Sequence of chain 1.B:
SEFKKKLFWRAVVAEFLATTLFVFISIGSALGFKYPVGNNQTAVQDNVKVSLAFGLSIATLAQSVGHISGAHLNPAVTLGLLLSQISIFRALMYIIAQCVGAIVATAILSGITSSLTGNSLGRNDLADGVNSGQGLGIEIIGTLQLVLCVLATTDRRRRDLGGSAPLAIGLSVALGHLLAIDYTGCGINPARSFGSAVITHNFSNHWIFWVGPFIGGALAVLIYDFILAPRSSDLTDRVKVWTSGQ

Sequence of chain 1.D:
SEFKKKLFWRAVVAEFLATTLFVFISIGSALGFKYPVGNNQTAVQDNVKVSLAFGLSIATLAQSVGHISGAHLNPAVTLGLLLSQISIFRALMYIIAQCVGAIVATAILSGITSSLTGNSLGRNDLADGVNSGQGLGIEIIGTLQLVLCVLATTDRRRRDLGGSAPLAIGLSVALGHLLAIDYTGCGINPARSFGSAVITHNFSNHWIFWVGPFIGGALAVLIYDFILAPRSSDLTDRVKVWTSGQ

Binding-site contacts:
Ligand atom C27 contacts residue ILE111 of chain 1.B at 3.9 Å (hydrophobic).
Ligand atom C16 contacts residue ILE111 of chain 1.B at 4.2 Å (hydrophobic).
Ligand atom C23 contacts residue GLY140 of chain 1.D at 3.8 Å.
Ligand atom C5 contacts residue GLY114 of chain 1.B at 4.4 Å.
Ligand atom C23 contacts residue ILE111 of chain 1.B at 4.3 Å (hydrophobic).
Ligand atom C2 contacts residue ASN134 of chain 1.D at 3.4 Å.
Ligand atom C26 contacts residue ILE143 of chain 1.D at 3.8 Å (hydrophobic).
Ligand atom C1 contacts residue GLN137 of chain 1.D at 3.7 Å.
Ligand atom C21 contacts residue GLY136 of chain 1.D at 3.8 Å.
Ligand atom C11 contacts residue GLY136 of chain 1.D at 3.8 Å.
Ligand atom C26 contacts residue LEU222 of chain 1.D at 3.8 Å (hydrophobic).
Ligand atom C12 contacts residue GLY136 of chain 1.D at 3.4 Å.
Ligand atom C24 contacts residue ILE144 of chain 1.D at 4.2 Å (hydrophobic).
Ligand atom C11 contacts residue GLN137 of chain 1.D at 4.2 Å.
Ligand atom C24 contacts residue GLY140 of chain 1.D at 4.1 Å.
Ligand atom C24 contacts residue ILE143 of chain 1.D at 4.1 Å (hydrophobic).
Ligand atom C2 contacts residue GLN137 of chain 1.D at 4.0 Å.
Ligand atom C27 contacts residue ILE144 of chain 1.D at 4.0 Å (hydrophobic).
Ligand atom C3 contacts residue GLN137 of chain 1.D at 4.2 Å.
Ligand atom C7 contacts residue GLY114 of chain 1.B at 3.8 Å.
Ligand atom C12 contacts residue GLN137 of chain 1.D at 4.0 Å.
Ligand atom C3 contacts residue SER117 of chain 1.B at 3.9 Å.
Ligand atom C26 contacts residue ILE144 of chain 1.D at 4.5 Å (hydrophobic).
Ligand atom O1 contacts residue SER117 of chain 1.B at 4.2 Å.
Ligand atom C6 contacts residue GLY114 of chain 1.B at 3.9 Å.
Ligand atom C1 contacts residue ASN134 of chain 1.D at 3.8 Å.
Ligand atom C21 contacts residue GLY140 of chain 1.D at 3.6 Å.
Ligand atom C25 contacts residue ILE144 of chain 1.D at 4.5 Å (hydrophobic).

The protein below binds the small molecule below.
Small molecule (SMILES): CC(C)CCC[C@@H](C)[C@H]1CC[C@H]2[C@@H]3CC=C4C[C@@H](O)CC[C@]4(C)[C@H]3CC[C@]12C